Binding-site contacts:
Ligand atom O3 contacts residue ARG45 of chain 1.A at 2.9 Å (salt-bridge).
Ligand atom F2 contacts residue ILE107 of chain 1.A at 3.4 Å.
Ligand atom C4 contacts residue HIS64 of chain 1.A at 3.7 Å.
Ligand atom C23 contacts residue HIS93 of chain 1.A at 3.6 Å.
Ligand atom N3 contacts residue HIS93 of chain 1.A at 3.0 Å (h-bond).
Ligand atom C30 contacts residue VAL68 of chain 1.A at 3.5 Å (hydrophobic).
Ligand atom C11 contacts residue SER92 of chain 1.A at 3.5 Å.
Ligand atom C28 contacts residue TYR103 of chain 1.A at 3.6 Å (hydrophobic).
Ligand atom C17 contacts residue ILE99 of chain 1.A at 3.7 Å (hydrophobic).
Ligand atom N1 contacts residue HIS93 of chain 1.A at 3.1 Å (h-bond).
Ligand atom C32 contacts residue ILE99 of chain 1.A at 3.5 Å (hydrophobic).
Ligand atom C22 contacts residue HIS97 of chain 1.A at 3.5 Å.
Ligand atom C29 contacts residue LEU32 of chain 1.A at 3.5 Å (hydrophobic).
Ligand atom C24 contacts residue LYS42 of chain 1.A at 3.3 Å.
Ligand atom O1 contacts residue SER92 of chain 1.A at 2.7 Å (h-bond).
Ligand atom C23 contacts residue HIS97 of chain 1.A at 3.5 Å.
Ligand atom F1 contacts residue ILE107 of chain 1.A at 3.4 Å.
Ligand atom C1 contacts residue LEU89 of chain 1.A at 3.7 Å (hydrophobic).
Ligand atom FE contacts residue HIS93 of chain 1.A at 2.2 Å.
Ligand atom C29 contacts residue TYR103 of chain 1.A at 3.4 Å (hydrophobic).
Ligand atom C20 contacts residue PHE43 of chain 1.A at 3.5 Å (hydrophobic).
Ligand atom C13 contacts residue VAL68 of chain 1.A at 3.7 Å (hydrophobic).
Ligand atom C8 contacts residue THR67 of chain 1.A at 3.6 Å.
Ligand atom F1 contacts residue LEU104 of chain 1.A at 3.3 Å.
Ligand atom C31 contacts residue LEU89 of chain 1.A at 3.5 Å (hydrophobic).
Ligand atom C contacts residue HIS97 of chain 1.A at 3.6 Å.
Ligand atom C24 contacts residue PHE43 of chain 1.A at 3.6 Å (hydrophobic).
Ligand atom O contacts residue HIS97 of chain 1.A at 3.0 Å (h-bond).
Ligand atom C3 contacts residue PHE43 of chain 1.A at 3.2 Å (hydrophobic).
Ligand atom N contacts residue HIS93 of chain 1.A at 2.9 Å (h-bond).
Ligand atom O1 contacts residue HIS93 of chain 1.A at 3.6 Å.
Ligand atom N2 contacts residue HIS93 of chain 1.A at 3.1 Å (h-bond).
Ligand atom C4 contacts residue HIS93 of chain 1.A at 3.4 Å.
Ligand atom C7 contacts residue HIS93 of chain 1.A at 3.7 Å.
Ligand atom C25 contacts residue HIS97 of chain 1.A at 3.2 Å.
Ligand atom F contacts residue PHE138 of chain 1.A at 3.3 Å.
Ligand atom O contacts residue SER92 of chain 1.A at 3.5 Å (h-bond).
Ligand atom C18 contacts residue ILE99 of chain 1.A at 3.7 Å (hydrophobic).
Ligand atom C21 contacts residue PHE43 of chain 1.A at 3.4 Å (hydrophobic).
Ligand atom C contacts residue HIS93 of chain 1.A at 3.7 Å.

This small molecule binds to this protein.
Small molecule (SMILES): CCC1=C(C(F)(F)F)C2=Cc3c(CC)c(C)c4n3[Fe]35<-N6=C(C=c7c(CCC(=O)O)c(C)c(n73)=CC1=N->52)C(CCC(=O)O)=C(C)C6=C4

Sequence of chain 1.A:
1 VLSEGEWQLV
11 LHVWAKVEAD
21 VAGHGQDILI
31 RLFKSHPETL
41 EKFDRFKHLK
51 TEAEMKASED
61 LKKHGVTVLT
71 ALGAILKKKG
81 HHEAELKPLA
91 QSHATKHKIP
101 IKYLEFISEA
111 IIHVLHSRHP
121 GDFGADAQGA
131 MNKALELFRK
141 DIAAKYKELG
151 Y